Binding-site contacts:
Ligand atom O16 contacts residue LYS302 of chain 1.I at 2.8 Å (salt-bridge).
Ligand atom C17 contacts residue GLY405 of chain 1.I at 3.5 Å.
Ligand atom O15 contacts residue LYS290 of chain 1.I at 3.3 Å (salt-bridge).
Ligand atom F28 contacts residue LEU408 of chain 1.I at 3.1 Å.
Ligand atom O15 contacts residue ASP375 of chain 1.I at 3.1 Å (salt-bridge).
Ligand atom C08 contacts residue TYR409 of chain 1.I at 3.2 Å (hydrophobic).
Ligand atom O15 contacts residue ZN1 of chain 1.IC at 1.9 Å.
Ligand atom O16 contacts residue ASP375 of chain 1.I at 2.9 Å (salt-bridge).
Ligand atom N14 contacts residue LEU403 of chain 1.I at 3.0 Å (h-bond).
Ligand atom O15 contacts residue ZN1 of chain 1.JC at 2.0 Å.
Ligand atom C23 contacts residue PHE314 of chain 1.I at 3.1 Å (hydrophobic).
Ligand atom C23 contacts residue ALA493 of chain 1.I at 2.5 Å (hydrophobic).
Ligand atom C22 contacts residue PHE314 of chain 1.I at 3.0 Å (hydrophobic).
Ligand atom O16 contacts residue ZN1 of chain 1.IC at 3.5 Å.
Ligand atom O01 contacts residue GLY405 of chain 1.I at 2.8 Å (h-bond).
Ligand atom C27 contacts residue MET308 of chain 1.I at 3.5 Å (hydrophobic).
Ligand atom C13 contacts residue ZN1 of chain 1.JC at 2.8 Å.
Ligand atom F28 contacts residue MET308 of chain 1.I at 2.9 Å.
Ligand atom O16 contacts residue ASP295 of chain 1.I at 3.4 Å (salt-bridge).
Ligand atom C22 contacts residue ALA493 of chain 1.I at 3.0 Å (hydrophobic).
Ligand atom N14 contacts residue ZN1 of chain 1.JC at 2.8 Å.
Ligand atom O15 contacts residue CO31 of chain 1.HC at 2.4 Å (h-bond).
Ligand atom C13 contacts residue ZN1 of chain 1.IC at 3.5 Å.
Ligand atom C18 contacts residue GLY405 of chain 1.I at 3.4 Å.
Ligand atom F26 contacts residue ALA493 of chain 1.I at 3.5 Å.
Ligand atom N14 contacts residue CO31 of chain 1.HC at 2.8 Å (h-bond).
Ligand atom O16 contacts residue ZN1 of chain 1.JC at 2.1 Å.
Ligand atom C08 contacts residue GLY405 of chain 1.I at 3.5 Å.
Ligand atom O15 contacts residue GLU377 of chain 1.I at 3.0 Å (salt-bridge).
Ligand atom F28 contacts residue PHE499 of chain 1.I at 3.2 Å.
Ligand atom C25 contacts residue ALA493 of chain 1.I at 3.2 Å (hydrophobic).
Ligand atom F24 contacts residue PHE314 of chain 1.I at 2.6 Å.
Ligand atom F26 contacts residue PHE499 of chain 1.I at 2.8 Å.
Ligand atom O01 contacts residue THR404 of chain 1.I at 3.4 Å.
Ligand atom O15 contacts residue ASP295 of chain 1.I at 3.3 Å (salt-bridge).
Ligand atom C18 contacts residue LEU403 of chain 1.I at 3.6 Å (hydrophobic).
Ligand atom C13 contacts residue ASP375 of chain 1.I at 3.6 Å.
Ligand atom N14 contacts residue ZN1 of chain 1.IC at 2.8 Å.
Ligand atom F24 contacts residue ALA493 of chain 1.I at 2.0 Å.
Ligand atom C27 contacts residue LEU408 of chain 1.I at 3.5 Å (hydrophobic).

Sequence of chain 1.I:
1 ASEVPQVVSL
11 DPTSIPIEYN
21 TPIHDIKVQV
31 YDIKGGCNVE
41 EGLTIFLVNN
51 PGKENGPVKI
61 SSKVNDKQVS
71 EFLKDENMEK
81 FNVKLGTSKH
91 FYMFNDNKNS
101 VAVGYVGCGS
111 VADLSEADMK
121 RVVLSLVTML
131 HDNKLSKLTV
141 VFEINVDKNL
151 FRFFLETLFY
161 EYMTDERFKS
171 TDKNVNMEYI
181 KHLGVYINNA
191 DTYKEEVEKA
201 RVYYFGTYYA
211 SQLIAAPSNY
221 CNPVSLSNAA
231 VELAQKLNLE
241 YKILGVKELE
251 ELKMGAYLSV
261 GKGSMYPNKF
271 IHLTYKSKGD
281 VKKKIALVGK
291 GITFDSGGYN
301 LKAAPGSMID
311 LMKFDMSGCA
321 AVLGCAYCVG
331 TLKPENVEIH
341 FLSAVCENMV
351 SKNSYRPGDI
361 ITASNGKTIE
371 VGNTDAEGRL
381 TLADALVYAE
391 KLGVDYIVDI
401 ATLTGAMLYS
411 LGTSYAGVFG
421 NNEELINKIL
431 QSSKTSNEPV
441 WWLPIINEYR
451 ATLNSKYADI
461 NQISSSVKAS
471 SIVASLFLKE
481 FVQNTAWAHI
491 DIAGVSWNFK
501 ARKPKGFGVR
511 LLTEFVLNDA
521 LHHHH

The small molecule below binds the protein below.
Small molecule (SMILES): O=C(CNc1ccccc1)N[C@@H](C(=O)NO)c1ccc(-c2cc(F)c(F)c(F)c2)cc1

Sequence of chain 1.J:
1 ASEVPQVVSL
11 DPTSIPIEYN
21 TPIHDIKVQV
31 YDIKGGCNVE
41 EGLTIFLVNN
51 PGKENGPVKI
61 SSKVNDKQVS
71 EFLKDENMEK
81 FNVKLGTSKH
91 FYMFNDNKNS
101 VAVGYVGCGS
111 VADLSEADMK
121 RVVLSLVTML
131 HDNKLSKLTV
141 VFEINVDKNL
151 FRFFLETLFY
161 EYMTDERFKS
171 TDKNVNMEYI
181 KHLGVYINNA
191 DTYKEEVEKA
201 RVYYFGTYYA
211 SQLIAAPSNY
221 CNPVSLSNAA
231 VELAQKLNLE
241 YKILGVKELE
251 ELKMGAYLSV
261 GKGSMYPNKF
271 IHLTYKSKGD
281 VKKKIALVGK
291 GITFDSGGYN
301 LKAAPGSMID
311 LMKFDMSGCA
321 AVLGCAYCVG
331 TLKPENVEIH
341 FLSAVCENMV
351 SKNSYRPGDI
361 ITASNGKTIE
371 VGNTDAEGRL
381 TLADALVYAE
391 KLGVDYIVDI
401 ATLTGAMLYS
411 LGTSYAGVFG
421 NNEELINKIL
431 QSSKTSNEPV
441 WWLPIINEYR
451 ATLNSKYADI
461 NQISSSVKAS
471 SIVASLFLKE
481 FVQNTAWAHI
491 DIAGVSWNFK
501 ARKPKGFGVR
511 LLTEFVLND